A small-molecule ligand and the protein it binds are described below.
Small molecule (SMILES): CC(=O)N[C@@H]1[C@@H](O)[C@H](O)[C@@H](CO)O[C@H]1O

Sequence of chain 1.E:
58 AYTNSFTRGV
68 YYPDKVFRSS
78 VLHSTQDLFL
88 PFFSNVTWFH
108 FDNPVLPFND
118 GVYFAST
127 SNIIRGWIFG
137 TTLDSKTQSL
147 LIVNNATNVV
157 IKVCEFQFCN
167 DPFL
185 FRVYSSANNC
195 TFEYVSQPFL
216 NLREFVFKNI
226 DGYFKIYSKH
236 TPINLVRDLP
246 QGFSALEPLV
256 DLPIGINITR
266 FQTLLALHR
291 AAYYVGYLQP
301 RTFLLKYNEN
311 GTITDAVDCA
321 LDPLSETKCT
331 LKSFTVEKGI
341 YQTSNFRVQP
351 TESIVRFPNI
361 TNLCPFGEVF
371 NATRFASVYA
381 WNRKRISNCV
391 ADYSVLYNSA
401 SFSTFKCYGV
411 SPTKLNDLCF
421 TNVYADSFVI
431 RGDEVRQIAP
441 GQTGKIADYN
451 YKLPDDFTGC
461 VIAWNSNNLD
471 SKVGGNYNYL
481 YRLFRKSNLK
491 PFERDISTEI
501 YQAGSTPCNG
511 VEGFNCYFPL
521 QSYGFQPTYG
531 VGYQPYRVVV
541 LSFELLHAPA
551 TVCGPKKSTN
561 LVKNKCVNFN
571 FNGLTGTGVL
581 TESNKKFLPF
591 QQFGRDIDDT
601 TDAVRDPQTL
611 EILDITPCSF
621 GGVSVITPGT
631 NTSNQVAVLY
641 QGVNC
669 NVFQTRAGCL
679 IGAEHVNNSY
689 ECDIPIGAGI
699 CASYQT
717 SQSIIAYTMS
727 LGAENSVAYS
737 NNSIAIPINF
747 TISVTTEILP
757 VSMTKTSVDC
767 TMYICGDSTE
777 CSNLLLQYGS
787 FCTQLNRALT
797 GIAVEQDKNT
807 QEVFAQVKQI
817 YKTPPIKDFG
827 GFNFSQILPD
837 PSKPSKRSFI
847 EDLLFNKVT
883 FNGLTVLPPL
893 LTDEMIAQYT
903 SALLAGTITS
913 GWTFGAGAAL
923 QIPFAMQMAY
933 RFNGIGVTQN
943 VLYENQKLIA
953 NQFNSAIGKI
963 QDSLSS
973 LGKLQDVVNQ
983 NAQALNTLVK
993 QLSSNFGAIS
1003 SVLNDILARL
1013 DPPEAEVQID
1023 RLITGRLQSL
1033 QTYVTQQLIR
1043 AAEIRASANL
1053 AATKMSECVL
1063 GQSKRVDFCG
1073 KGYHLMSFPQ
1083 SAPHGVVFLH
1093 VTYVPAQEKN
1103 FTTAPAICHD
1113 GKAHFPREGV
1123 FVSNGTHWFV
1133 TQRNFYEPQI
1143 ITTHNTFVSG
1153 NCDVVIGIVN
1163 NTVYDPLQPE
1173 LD

Binding-site contacts:
Ligand atom C3 contacts residue ASN151 of chain 1.E at 3.8 Å.
Ligand atom C4 contacts residue ASN151 of chain 1.E at 4.2 Å.
Ligand atom O5 contacts residue THR153 of chain 1.E at 3.2 Å (h-bond).
Ligand atom C8 contacts residue VAL156 of chain 1.E at 4.0 Å (hydrophobic).
Ligand atom O7 contacts residue ASN151 of chain 1.E at 4.5 Å.
Ligand atom N2 contacts residue ASN151 of chain 1.E at 2.9 Å (h-bond).
Ligand atom C5 contacts residue THR153 of chain 1.E at 3.9 Å.
Ligand atom O6 contacts residue THR153 of chain 1.E at 3.2 Å (h-bond).
Ligand atom C1 contacts residue THR153 of chain 1.E at 4.2 Å.
Ligand atom C2 contacts residue ASN151 of chain 1.E at 2.4 Å.
Ligand atom C6 contacts residue THR153 of chain 1.E at 3.6 Å.
Ligand atom O5 contacts residue ASN151 of chain 1.E at 2.3 Å (h-bond).
Ligand atom O7 contacts residue VAL156 of chain 1.E at 4.3 Å.
Ligand atom C5 contacts residue ASN151 of chain 1.E at 3.6 Å.
Ligand atom N2 contacts residue VAL156 of chain 1.E at 4.1 Å.
Ligand atom C1 contacts residue ASN151 of chain 1.E at 1.4 Å.
Ligand atom C7 contacts residue ASN151 of chain 1.E at 4.0 Å.
Ligand atom C7 contacts residue VAL156 of chain 1.E at 3.9 Å (hydrophobic).